The small molecule below binds the protein below.
Small molecule (SMILES): CC(=O)N[C@@H]1[C@@H](O)[C@H](O)[C@@H](CO)O[C@H]1O

Binding-site contacts:
Ligand atom C6 contacts residue SER284 of chain 5.H at 3.5 Å.
Ligand atom C6 contacts residue ASN318 of chain 5.H at 3.2 Å.
Ligand atom O6 contacts residue SER284 of chain 5.H at 2.6 Å (h-bond).
Ligand atom O6 contacts residue ASN318 of chain 5.H at 2.6 Å (h-bond).

Sequence of chain 5.H:
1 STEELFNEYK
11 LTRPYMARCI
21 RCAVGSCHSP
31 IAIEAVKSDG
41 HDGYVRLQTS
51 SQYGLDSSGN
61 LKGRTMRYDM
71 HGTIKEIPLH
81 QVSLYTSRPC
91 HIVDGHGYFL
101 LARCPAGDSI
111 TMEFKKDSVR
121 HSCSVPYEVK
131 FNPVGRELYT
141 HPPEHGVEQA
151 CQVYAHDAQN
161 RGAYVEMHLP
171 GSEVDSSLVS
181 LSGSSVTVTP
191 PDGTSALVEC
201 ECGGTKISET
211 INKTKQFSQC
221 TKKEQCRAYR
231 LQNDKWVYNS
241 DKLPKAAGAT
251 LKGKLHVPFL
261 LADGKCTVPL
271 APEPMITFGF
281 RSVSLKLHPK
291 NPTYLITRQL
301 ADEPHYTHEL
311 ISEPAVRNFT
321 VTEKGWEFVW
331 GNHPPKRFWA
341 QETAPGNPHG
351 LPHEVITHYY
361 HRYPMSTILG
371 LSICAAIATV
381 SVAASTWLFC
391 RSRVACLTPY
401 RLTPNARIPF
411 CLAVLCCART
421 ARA